Binding-site contacts:
Ligand atom C3 contacts residue ASN212 of chain 19.K at 3.8 Å.
Ligand atom C7 contacts residue ASN212 of chain 19.K at 3.7 Å.
Ligand atom C5 contacts residue ASN212 of chain 19.K at 3.7 Å.
Ligand atom O5 contacts residue ASN212 of chain 19.K at 2.4 Å (h-bond).
Ligand atom O7 contacts residue ASN212 of chain 19.K at 4.1 Å.
Ligand atom N2 contacts residue ASN212 of chain 19.K at 2.9 Å (h-bond).
Ligand atom C4 contacts residue ASN212 of chain 19.K at 4.2 Å.
Ligand atom C1 contacts residue ASN212 of chain 19.K at 1.4 Å.
Ligand atom C2 contacts residue ASN212 of chain 19.K at 2.5 Å.
Ligand atom N2 contacts residue ILE211 of chain 19.K at 4.0 Å.
Ligand atom C1 contacts residue ILE211 of chain 19.K at 4.2 Å (hydrophobic).

Sequence of chain 19.K:
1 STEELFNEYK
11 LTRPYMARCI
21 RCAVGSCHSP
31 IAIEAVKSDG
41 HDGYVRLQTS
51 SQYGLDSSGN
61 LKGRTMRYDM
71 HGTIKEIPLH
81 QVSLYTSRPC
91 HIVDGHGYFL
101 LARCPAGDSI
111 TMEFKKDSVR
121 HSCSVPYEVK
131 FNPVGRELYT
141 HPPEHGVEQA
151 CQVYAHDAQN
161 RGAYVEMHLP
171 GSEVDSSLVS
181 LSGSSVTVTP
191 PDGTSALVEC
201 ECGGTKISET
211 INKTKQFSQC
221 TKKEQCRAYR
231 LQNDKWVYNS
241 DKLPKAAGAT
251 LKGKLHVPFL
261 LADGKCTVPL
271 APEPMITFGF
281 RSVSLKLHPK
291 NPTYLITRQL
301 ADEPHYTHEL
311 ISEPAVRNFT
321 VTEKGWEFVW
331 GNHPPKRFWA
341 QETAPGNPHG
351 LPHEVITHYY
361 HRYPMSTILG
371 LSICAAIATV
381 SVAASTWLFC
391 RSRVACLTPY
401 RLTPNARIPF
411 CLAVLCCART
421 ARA

The protein below binds the small molecule below.
Small molecule (SMILES): CC(=O)N[C@@H]1[C@@H](O)[C@H](O)[C@@H](CO)O[C@H]1O